Sequence of chain 1.B:
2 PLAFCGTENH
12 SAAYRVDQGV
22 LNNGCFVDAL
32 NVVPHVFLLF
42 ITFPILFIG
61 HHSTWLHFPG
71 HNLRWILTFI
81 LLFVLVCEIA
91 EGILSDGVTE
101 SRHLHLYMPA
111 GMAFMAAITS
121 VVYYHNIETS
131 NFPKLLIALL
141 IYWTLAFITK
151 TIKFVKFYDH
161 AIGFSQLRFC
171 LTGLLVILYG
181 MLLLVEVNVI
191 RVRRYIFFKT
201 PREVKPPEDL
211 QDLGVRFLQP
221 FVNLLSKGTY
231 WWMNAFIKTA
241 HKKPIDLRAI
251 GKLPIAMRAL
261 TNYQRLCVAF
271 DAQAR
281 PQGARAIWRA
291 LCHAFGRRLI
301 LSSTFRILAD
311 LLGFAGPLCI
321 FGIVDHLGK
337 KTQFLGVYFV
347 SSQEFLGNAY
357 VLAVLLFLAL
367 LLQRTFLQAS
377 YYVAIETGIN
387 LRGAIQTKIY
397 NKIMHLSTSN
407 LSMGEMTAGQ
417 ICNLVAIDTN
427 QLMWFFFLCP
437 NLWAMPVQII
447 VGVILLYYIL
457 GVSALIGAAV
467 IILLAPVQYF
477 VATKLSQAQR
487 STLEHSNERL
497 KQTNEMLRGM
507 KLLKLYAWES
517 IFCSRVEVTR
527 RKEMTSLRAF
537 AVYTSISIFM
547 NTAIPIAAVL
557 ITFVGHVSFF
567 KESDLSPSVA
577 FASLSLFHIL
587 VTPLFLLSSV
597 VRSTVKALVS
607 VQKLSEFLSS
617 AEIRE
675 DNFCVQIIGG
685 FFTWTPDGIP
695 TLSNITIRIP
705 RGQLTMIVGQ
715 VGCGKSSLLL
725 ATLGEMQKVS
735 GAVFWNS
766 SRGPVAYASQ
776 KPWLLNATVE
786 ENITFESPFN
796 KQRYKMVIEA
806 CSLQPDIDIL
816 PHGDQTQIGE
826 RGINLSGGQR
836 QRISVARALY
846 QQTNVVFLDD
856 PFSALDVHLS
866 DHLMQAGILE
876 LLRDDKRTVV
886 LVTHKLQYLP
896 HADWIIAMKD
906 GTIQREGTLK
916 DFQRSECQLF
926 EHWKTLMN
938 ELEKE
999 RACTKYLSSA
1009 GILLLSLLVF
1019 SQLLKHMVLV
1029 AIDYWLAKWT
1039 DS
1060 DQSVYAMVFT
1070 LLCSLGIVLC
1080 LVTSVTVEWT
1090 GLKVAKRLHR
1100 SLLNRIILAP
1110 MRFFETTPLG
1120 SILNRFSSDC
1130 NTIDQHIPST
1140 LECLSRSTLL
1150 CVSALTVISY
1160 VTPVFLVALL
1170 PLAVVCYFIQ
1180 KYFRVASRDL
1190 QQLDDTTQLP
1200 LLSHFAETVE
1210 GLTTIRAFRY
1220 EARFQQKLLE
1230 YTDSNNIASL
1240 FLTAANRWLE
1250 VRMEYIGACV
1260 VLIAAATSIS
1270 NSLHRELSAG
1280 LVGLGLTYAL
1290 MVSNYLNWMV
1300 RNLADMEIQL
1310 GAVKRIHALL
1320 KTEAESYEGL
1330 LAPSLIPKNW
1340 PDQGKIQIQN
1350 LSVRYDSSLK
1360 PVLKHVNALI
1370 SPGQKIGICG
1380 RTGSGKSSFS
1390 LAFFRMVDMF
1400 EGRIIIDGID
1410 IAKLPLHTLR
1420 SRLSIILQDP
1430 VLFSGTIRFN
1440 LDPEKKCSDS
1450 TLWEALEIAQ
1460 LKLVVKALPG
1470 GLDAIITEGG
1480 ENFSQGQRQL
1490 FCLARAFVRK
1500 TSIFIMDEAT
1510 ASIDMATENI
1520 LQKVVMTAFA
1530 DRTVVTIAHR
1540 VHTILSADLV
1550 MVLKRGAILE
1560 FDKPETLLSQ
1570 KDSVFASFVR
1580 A

A small-molecule ligand and the protein it binds are described below.
Small molecule (SMILES): CC1(NC2=NS(=O)(=O)c3sc(Cl)cc3N2)CC1

Binding-site contacts:
Ligand atom C14 contacts residue ASP1031 of chain 1.B at 3.3 Å.
Ligand atom C09 contacts residue HIS584 of chain 1.B at 4.0 Å.
Ligand atom C16 contacts residue ASP1031 of chain 1.B at 3.5 Å.
Ligand atom O04 contacts residue PRO551 of chain 1.B at 4.1 Å.
Ligand atom N06 contacts residue LEU580 of chain 1.B at 4.1 Å.
Ligand atom N06 contacts residue TYR1287 of chain 1.B at 4.3 Å.
Ligand atom CL1 contacts residue PHE1068 of chain 1.B at 4.2 Å.
Ligand atom C10 contacts residue MET1290 of chain 1.B at 3.5 Å (hydrophobic).
Ligand atom O04 contacts residue HIS584 of chain 1.B at 4.3 Å.
Ligand atom C09 contacts residue MET1290 of chain 1.B at 4.2 Å (hydrophobic).
Ligand atom C12 contacts residue HIS584 of chain 1.B at 3.6 Å.
Ligand atom C12 contacts residue LEU1149 of chain 1.B at 4.2 Å (hydrophobic).
Ligand atom N07 contacts residue ASP1031 of chain 1.B at 2.6 Å (salt-bridge).
Ligand atom C12 contacts residue MET1290 of chain 1.B at 3.7 Å (hydrophobic).
Ligand atom N08 contacts residue HIS584 of chain 1.B at 3.6 Å (h-bond).
Ligand atom CL1 contacts residue ILE1030 of chain 1.B at 3.7 Å.
Ligand atom CL1 contacts residue VAL555 of chain 1.B at 3.5 Å.
Ligand atom C16 contacts residue LEU580 of chain 1.B at 4.0 Å (hydrophobic).
Ligand atom C13 contacts residue LEU580 of chain 1.B at 4.1 Å (hydrophobic).
Ligand atom C09 contacts residue ASP1031 of chain 1.B at 4.2 Å.
Ligand atom S03 contacts residue PRO551 of chain 1.B at 4.0 Å.
Ligand atom C17 contacts residue ILE1030 of chain 1.B at 4.0 Å (hydrophobic).
Ligand atom C10 contacts residue THR1286 of chain 1.B at 3.4 Å.
Ligand atom N06 contacts residue ASP1031 of chain 1.B at 3.0 Å (salt-bridge).
Ligand atom C11 contacts residue MET1290 of chain 1.B at 3.8 Å (hydrophobic).
Ligand atom CL1 contacts residue CYS1072 of chain 1.B at 3.4 Å.
Ligand atom CL1 contacts residue ILE552 of chain 1.B at 3.8 Å.
Ligand atom C11 contacts residue HIS584 of chain 1.B at 3.7 Å.
Ligand atom S03 contacts residue ILE552 of chain 1.B at 3.8 Å.
Ligand atom C15 contacts residue LEU580 of chain 1.B at 4.1 Å (hydrophobic).
Ligand atom C16 contacts residue VAL555 of chain 1.B at 4.2 Å (hydrophobic).
Ligand atom O05 contacts residue LEU1027 of chain 1.B at 4.0 Å.
Ligand atom C14 contacts residue LEU580 of chain 1.B at 3.6 Å (hydrophobic).
Ligand atom S03 contacts residue VAL555 of chain 1.B at 4.1 Å.
Ligand atom C13 contacts residue ASP1031 of chain 1.B at 3.5 Å.
Ligand atom C17 contacts residue VAL555 of chain 1.B at 3.6 Å (hydrophobic).
Ligand atom N07 contacts residue LEU580 of chain 1.B at 3.6 Å.
Ligand atom C16 contacts residue ILE1030 of chain 1.B at 3.5 Å (hydrophobic).
Ligand atom C11 contacts residue THR1286 of chain 1.B at 4.0 Å.
Ligand atom C17 contacts residue ILE552 of chain 1.B at 4.4 Å (hydrophobic).